Sequence of chain 1.B:
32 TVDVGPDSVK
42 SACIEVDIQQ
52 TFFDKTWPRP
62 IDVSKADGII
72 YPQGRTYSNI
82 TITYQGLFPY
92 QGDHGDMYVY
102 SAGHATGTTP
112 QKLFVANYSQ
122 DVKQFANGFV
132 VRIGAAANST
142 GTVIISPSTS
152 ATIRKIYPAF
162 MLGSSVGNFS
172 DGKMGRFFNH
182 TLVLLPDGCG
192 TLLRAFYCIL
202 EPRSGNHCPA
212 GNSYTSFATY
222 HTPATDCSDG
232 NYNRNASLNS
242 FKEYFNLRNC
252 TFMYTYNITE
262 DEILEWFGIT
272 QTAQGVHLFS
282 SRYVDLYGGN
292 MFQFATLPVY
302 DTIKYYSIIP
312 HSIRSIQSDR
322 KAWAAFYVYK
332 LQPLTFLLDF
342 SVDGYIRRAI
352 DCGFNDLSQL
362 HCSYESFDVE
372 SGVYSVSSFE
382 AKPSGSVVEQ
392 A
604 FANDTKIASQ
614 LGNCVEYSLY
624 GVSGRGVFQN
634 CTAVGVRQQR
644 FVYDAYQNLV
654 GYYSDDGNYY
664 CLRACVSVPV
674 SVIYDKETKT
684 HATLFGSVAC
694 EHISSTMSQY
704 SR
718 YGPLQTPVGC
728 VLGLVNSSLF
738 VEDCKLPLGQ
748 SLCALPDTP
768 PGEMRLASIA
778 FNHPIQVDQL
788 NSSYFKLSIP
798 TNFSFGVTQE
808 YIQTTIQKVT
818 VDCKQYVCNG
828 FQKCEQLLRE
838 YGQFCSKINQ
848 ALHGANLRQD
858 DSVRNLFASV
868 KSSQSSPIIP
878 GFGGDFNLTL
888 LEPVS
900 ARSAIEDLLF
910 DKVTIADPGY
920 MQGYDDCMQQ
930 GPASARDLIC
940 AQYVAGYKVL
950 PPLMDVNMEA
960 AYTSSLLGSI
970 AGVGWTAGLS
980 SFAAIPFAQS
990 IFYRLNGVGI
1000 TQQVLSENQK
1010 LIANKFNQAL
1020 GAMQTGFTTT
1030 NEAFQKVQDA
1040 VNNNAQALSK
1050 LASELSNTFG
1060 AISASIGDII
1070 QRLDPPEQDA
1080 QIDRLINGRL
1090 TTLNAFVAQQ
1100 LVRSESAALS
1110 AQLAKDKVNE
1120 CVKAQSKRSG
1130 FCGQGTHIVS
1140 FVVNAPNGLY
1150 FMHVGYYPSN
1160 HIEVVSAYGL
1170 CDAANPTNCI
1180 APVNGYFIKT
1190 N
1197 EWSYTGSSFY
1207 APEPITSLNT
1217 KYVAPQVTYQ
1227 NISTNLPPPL

This protein binds this small molecule.
Small molecule (SMILES): CC(=O)N[C@H]1[C@H](O[C@H]2[C@H](O)[C@@H](NC(C)=O)CO[C@@H]2CO)O[C@H](CO)[C@@H](O)[C@@H]1O

Binding-site contacts:
Ligand atom C5 contacts residue ASN606 of chain 1.B at 3.7 Å.
Ligand atom C2 contacts residue ASN606 of chain 1.B at 2.3 Å.
Ligand atom C8 contacts residue ASN606 of chain 1.B at 4.3 Å.
Ligand atom C6 contacts residue ASN606 of chain 1.B at 4.2 Å.
Ligand atom C3 contacts residue SER612 of chain 1.B at 4.2 Å.
Ligand atom C5 contacts residue SER612 of chain 1.B at 4.2 Å.
Ligand atom C7 contacts residue ASN606 of chain 1.B at 3.2 Å.
Ligand atom N2 contacts residue ASN606 of chain 1.B at 2.7 Å (h-bond).
Ligand atom C3 contacts residue ASN606 of chain 1.B at 3.6 Å.
Ligand atom C8 contacts residue SER612 of chain 1.B at 3.6 Å.
Ligand atom O5 contacts residue ASN606 of chain 1.B at 2.4 Å (h-bond).
Ligand atom O7 contacts residue ASN606 of chain 1.B at 3.4 Å (h-bond).
Ligand atom C1 contacts residue ASN606 of chain 1.B at 1.4 Å.
Ligand atom C4 contacts residue ASN606 of chain 1.B at 4.2 Å.